The small molecule below binds the protein below.
Small molecule (SMILES): Nc1ccn([C@@H]2O[C@H](COP(=O)(O)CP(=O)(O)OP(=O)(O)O)[C@@H](O)[C@H]2O)c(=O)n1

Sequence of chain 1.A:
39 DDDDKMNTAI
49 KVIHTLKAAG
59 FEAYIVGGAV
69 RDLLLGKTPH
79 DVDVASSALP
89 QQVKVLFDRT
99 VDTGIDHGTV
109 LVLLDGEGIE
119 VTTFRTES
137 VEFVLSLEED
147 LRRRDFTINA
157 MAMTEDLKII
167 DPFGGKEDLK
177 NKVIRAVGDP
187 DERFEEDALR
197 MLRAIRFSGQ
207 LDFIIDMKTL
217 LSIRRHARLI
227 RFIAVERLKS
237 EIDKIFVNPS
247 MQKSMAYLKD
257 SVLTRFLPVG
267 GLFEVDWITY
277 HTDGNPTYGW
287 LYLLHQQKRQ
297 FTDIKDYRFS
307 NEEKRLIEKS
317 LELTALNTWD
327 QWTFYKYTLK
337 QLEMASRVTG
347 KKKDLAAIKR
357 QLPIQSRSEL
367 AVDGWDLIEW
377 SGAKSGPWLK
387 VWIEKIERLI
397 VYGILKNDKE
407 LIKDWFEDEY

Binding-site contacts:
Ligand atom O2B contacts residue LYS240 of chain 1.A at 3.5 Å.
Ligand atom O2 contacts residue ARG150 of chain 1.A at 3.4 Å.
Ligand atom C2 contacts residue ASP151 of chain 1.A at 3.6 Å.
Ligand atom O1G contacts residue PHE203 of chain 1.A at 3.4 Å.
Ligand atom O5' contacts residue ARG199 of chain 1.A at 3.2 Å (salt-bridge).
Ligand atom O3' contacts residue GLY65 of chain 1.A at 3.3 Å.
Ligand atom O1A contacts residue ARG199 of chain 1.A at 3.6 Å.
Ligand atom O1A contacts residue ARG69 of chain 1.A at 3.0 Å (salt-bridge).
Ligand atom PA contacts residue ARG199 of chain 1.A at 3.8 Å.
Ligand atom N1 contacts residue ARG199 of chain 1.A at 3.9 Å.
Ligand atom C2 contacts residue ARG196 of chain 1.A at 3.6 Å.
Ligand atom O2' contacts residue ARG150 of chain 1.A at 3.4 Å (salt-bridge).
Ligand atom N4 contacts residue ARG196 of chain 1.A at 3.6 Å.
Ligand atom C5 contacts residue ARG199 of chain 1.A at 3.5 Å.
Ligand atom N3 contacts residue ASP151 of chain 1.A at 3.7 Å.
Ligand atom O1A contacts residue PHE203 of chain 1.A at 3.3 Å.
Ligand atom O1G contacts residue ARG69 of chain 1.A at 2.9 Å (salt-bridge).
Ligand atom N4 contacts residue ASP193 of chain 1.A at 2.8 Å (salt-bridge).
Ligand atom O2B contacts residue ARG202 of chain 1.A at 3.3 Å (salt-bridge).
Ligand atom O2G contacts residue HIS78 of chain 1.A at 3.3 Å.
Ligand atom O3' contacts residue ASN155 of chain 1.A at 3.4 Å.
Ligand atom C4 contacts residue ARG199 of chain 1.A at 3.6 Å.
Ligand atom C6 contacts residue ARG199 of chain 1.A at 3.5 Å.
Ligand atom O2' contacts residue ASN155 of chain 1.A at 3.0 Å (h-bond).
Ligand atom O3' contacts residue GLY66 of chain 1.A at 3.6 Å (h-bond).
Ligand atom O3B contacts residue ARG202 of chain 1.A at 3.3 Å (salt-bridge).
Ligand atom N4 contacts residue ARG199 of chain 1.A at 3.6 Å.
Ligand atom O2' contacts residue ASP151 of chain 1.A at 3.9 Å.
Ligand atom O1G contacts residue GLN206 of chain 1.A at 3.3 Å (h-bond).
Ligand atom O1G contacts residue ARG202 of chain 1.A at 3.8 Å.
Ligand atom N3 contacts residue ARG196 of chain 1.A at 3.1 Å (salt-bridge).
Ligand atom O2 contacts residue ARG196 of chain 1.A at 3.1 Å (salt-bridge).
Ligand atom C3' contacts residue ARG199 of chain 1.A at 3.8 Å.
Ligand atom C1 contacts residue ARG202 of chain 1.A at 3.5 Å.
Ligand atom C2' contacts residue ASP151 of chain 1.A at 3.6 Å.
Ligand atom PG contacts residue GLN206 of chain 1.A at 3.9 Å.
Ligand atom PB contacts residue ARG202 of chain 1.A at 3.8 Å.
Ligand atom O2 contacts residue ASP151 of chain 1.A at 2.9 Å (salt-bridge).
Ligand atom C1 contacts residue ARG199 of chain 1.A at 3.5 Å.
Ligand atom O2G contacts residue GLN206 of chain 1.A at 3.3 Å (h-bond).